Sequence of chain 1.A:
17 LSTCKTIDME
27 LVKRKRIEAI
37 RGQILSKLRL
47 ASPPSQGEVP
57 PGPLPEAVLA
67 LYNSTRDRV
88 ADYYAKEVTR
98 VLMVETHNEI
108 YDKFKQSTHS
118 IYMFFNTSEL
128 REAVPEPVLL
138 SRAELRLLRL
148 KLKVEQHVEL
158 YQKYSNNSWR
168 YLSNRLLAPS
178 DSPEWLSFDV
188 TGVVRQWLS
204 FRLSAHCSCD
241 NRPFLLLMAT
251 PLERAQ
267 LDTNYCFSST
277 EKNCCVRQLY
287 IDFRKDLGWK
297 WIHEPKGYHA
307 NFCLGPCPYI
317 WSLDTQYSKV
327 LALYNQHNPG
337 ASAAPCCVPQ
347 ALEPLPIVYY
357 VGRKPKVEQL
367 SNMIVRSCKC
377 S

Binding-site contacts:
Ligand atom O5 contacts residue ASN69 of chain 1.A at 2.4 Å (h-bond).
Ligand atom O5 contacts residue ARG72 of chain 1.A at 4.1 Å.
Ligand atom C7 contacts residue ALA66 of chain 1.A at 4.3 Å (hydrophobic).
Ligand atom O6 contacts residue ASN69 of chain 1.A at 4.2 Å.
Ligand atom C7 contacts residue LEU65 of chain 1.A at 4.3 Å (hydrophobic).
Ligand atom N2 contacts residue ASN69 of chain 1.A at 2.9 Å (h-bond).
Ligand atom O6 contacts residue ARG72 of chain 1.A at 3.3 Å (salt-bridge).
Ligand atom N2 contacts residue LEU65 of chain 1.A at 3.8 Å.
Ligand atom O7 contacts residue ASN69 of chain 1.A at 3.8 Å.
Ligand atom C8 contacts residue ALA66 of chain 1.A at 3.5 Å (hydrophobic).
Ligand atom C8 contacts residue LEU65 of chain 1.A at 3.7 Å (hydrophobic).
Ligand atom C4 contacts residue ASN69 of chain 1.A at 4.2 Å.
Ligand atom C8 contacts residue GLU62 of chain 1.A at 3.5 Å.
Ligand atom C5 contacts residue ASN69 of chain 1.A at 3.7 Å.
Ligand atom C2 contacts residue ASN69 of chain 1.A at 2.5 Å.
Ligand atom C3 contacts residue ASN69 of chain 1.A at 3.8 Å.
Ligand atom C1 contacts residue ASN69 of chain 1.A at 1.4 Å.
Ligand atom C7 contacts residue ASN69 of chain 1.A at 3.5 Å.
Ligand atom C6 contacts residue ARG72 of chain 1.A at 4.2 Å.
Ligand atom N2 contacts residue ALA66 of chain 1.A at 4.5 Å.
Ligand atom C1 contacts residue LEU65 of chain 1.A at 4.3 Å (hydrophobic).

This protein binds this small molecule.
Small molecule (SMILES): CC(=O)N[C@H]1[C@H](O[C@H]2[C@H](O)[C@@H](NC(C)=O)CO[C@@H]2CO)O[C@H](CO)[C@@H](O)[C@@H]1O